Sequence of chain 8.A:
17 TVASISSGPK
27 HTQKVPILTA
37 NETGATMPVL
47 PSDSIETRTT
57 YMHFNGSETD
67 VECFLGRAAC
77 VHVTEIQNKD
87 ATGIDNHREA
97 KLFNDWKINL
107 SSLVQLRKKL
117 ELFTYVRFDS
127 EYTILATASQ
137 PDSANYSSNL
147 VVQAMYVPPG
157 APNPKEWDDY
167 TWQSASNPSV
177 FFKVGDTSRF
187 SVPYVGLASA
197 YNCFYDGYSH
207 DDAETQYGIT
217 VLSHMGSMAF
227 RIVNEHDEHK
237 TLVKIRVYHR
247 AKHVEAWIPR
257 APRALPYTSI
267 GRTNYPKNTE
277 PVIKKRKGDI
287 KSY

Sequence of chain 8.C:
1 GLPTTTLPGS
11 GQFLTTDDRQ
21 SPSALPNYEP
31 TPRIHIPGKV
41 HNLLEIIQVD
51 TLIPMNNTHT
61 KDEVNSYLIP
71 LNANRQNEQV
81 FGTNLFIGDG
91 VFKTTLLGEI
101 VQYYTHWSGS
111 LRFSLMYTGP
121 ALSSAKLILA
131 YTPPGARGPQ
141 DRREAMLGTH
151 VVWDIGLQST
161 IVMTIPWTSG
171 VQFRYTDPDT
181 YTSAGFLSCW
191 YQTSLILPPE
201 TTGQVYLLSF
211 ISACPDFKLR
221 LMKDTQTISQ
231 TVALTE

Binding-site contacts:
Ligand atom C2A contacts residue PHE186 of chain 8.A at 3.3 Å (hydrophobic).
Ligand atom C4B contacts residue PHE186 of chain 8.A at 3.6 Å (hydrophobic).
Ligand atom O1 contacts residue MET221 of chain 8.A at 3.8 Å.
Ligand atom O1A contacts residue PHE186 of chain 8.A at 3.0 Å.
Ligand atom C6B contacts residue TYR128 of chain 8.A at 3.3 Å (hydrophobic).
Ligand atom C4C contacts residue VAL191 of chain 8.A at 3.0 Å (hydrophobic).
Ligand atom O1 contacts residue LEU106 of chain 8.A at 3.8 Å.
Ligand atom C2C contacts residue TYR197 of chain 8.A at 3.7 Å (hydrophobic).
Ligand atom C5A contacts residue ALA150 of chain 8.A at 3.6 Å (hydrophobic).
Ligand atom C1B contacts residue TYR128 of chain 8.A at 3.6 Å (hydrophobic).
Ligand atom N3A contacts residue PHE186 of chain 8.A at 4.0 Å.
Ligand atom C4C contacts residue VAL188 of chain 8.A at 3.7 Å (hydrophobic).
Ligand atom C1C contacts residue LEU106 of chain 8.A at 3.8 Å (hydrophobic).
Ligand atom N3A contacts residue PRO174 of chain 8.A at 3.7 Å.
Ligand atom C4 contacts residue TYR197 of chain 8.A at 3.8 Å (hydrophobic).
Ligand atom C4A contacts residue PRO174 of chain 8.A at 3.1 Å (hydrophobic).
Ligand atom O1B contacts residue ILE104 of chain 8.A at 3.9 Å.
Ligand atom C5A contacts residue PHE186 of chain 8.A at 3.5 Å (hydrophobic).
Ligand atom N3A contacts residue ALA24 of chain 8.C at 3.8 Å.
Ligand atom C6B contacts residue ILE104 of chain 8.A at 3.6 Å (hydrophobic).
Ligand atom C3B contacts residue TYR152 of chain 8.A at 3.7 Å (hydrophobic).
Ligand atom C5C contacts residue VAL191 of chain 8.A at 3.8 Å (hydrophobic).
Ligand atom N3A contacts residue TYR152 of chain 8.A at 3.5 Å.
Ligand atom C5B contacts residue PHE186 of chain 8.A at 3.9 Å (hydrophobic).
Ligand atom C5 contacts residue LEU106 of chain 8.A at 3.8 Å (hydrophobic).
Ligand atom C1B contacts residue VAL188 of chain 8.A at 3.8 Å (hydrophobic).
Ligand atom C5B contacts residue TYR128 of chain 8.A at 4.0 Å (hydrophobic).
Ligand atom C2B contacts residue VAL188 of chain 8.A at 3.5 Å (hydrophobic).
Ligand atom O1B contacts residue TYR128 of chain 8.A at 3.4 Å (h-bond).
Ligand atom C3B contacts residue VAL188 of chain 8.A at 3.8 Å (hydrophobic).
Ligand atom C5B contacts residue MET224 of chain 8.A at 3.9 Å (hydrophobic).
Ligand atom C1C contacts residue TYR128 of chain 8.A at 3.7 Å (hydrophobic).
Ligand atom N2 contacts residue LEU106 of chain 8.A at 3.8 Å.
Ligand atom C2C contacts residue MET221 of chain 8.A at 3.8 Å (hydrophobic).
Ligand atom C3C contacts residue TYR128 of chain 8.A at 3.4 Å (hydrophobic).
Ligand atom C4B contacts residue TYR152 of chain 8.A at 3.8 Å (hydrophobic).
Ligand atom C2A contacts residue TYR152 of chain 8.A at 3.6 Å (hydrophobic).
Ligand atom C5A contacts residue VAL176 of chain 8.A at 3.6 Å (hydrophobic).
Ligand atom C4 contacts residue LEU106 of chain 8.A at 3.9 Å (hydrophobic).
Ligand atom C1B contacts residue ILE104 of chain 8.A at 4.0 Å (hydrophobic).

This small molecule binds to this protein.
Small molecule (SMILES): Cc1cc(CCCCCOc2ccc(C3=NCCO3)cc2)on1